Sequence of chain 1.Q:
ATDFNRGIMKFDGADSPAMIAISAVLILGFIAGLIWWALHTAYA

Binding-site contacts:
Ligand atom C01 contacts residue PHE31 of chain 1.Q at 4.2 Å (hydrophobic).
Ligand atom C13 contacts residue TRP38 of chain 1.Q at 4.2 Å (hydrophobic).
Ligand atom C05 contacts residue TRP38 of chain 1.Q at 4.2 Å (hydrophobic).
Ligand atom O79 contacts residue LEU413 of chain 1.D at 4.1 Å.
Ligand atom C02 contacts residue TRP38 of chain 1.Q at 4.2 Å (hydrophobic).
Ligand atom C01 contacts residue LEU35 of chain 1.Q at 4.0 Å (hydrophobic).
Ligand atom O84 contacts residue TRP38 of chain 1.Q at 4.0 Å.
Ligand atom C12 contacts residue TRP38 of chain 1.Q at 4.3 Å (hydrophobic).
Ligand atom C85 contacts residue TRP38 of chain 1.Q at 3.3 Å (hydrophobic).
Ligand atom C83 contacts residue TRP38 of chain 1.Q at 2.7 Å (hydrophobic).
Ligand atom C81 contacts residue TRP38 of chain 1.Q at 4.4 Å (hydrophobic).
Ligand atom C06 contacts residue TRP38 of chain 1.Q at 3.1 Å (hydrophobic).
Ligand atom C07 contacts residue TRP38 of chain 1.Q at 4.1 Å (hydrophobic).

Sequence of chain 1.D:
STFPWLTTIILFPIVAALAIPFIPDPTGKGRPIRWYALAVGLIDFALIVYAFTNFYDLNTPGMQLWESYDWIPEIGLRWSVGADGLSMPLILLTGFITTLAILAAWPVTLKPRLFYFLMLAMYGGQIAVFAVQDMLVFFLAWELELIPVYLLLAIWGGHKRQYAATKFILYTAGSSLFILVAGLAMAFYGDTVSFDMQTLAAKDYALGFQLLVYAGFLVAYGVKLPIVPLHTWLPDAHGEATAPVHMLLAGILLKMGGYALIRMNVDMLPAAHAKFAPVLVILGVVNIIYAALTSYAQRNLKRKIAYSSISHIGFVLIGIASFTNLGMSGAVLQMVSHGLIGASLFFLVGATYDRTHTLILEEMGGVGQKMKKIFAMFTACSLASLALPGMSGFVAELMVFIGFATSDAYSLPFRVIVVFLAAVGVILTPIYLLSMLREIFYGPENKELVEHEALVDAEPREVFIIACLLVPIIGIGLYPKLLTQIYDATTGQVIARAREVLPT

A small-molecule ligand and the protein it binds are described below.
Small molecule (SMILES): C[C@@H]1CC[C@@]2(OC1)O[C@H]1[C@@H](O)[C@H]3[C@@H]4CC[C@H]5C[C@@H](O[C@@H]6O[C@H](CO)[C@H](O[C@@H]7O[C@H](CO)[C@@H](O)[C@H](O[C@@H]8OC[C@@H](O)[C@H](O)[C@H]8O)[C@H]7O[C@@H]7O[C@H](CO)[C@H](O)[C@H](O[C@@H]8O[C@H](CO)[C@@H](O)[C@H](O)[C@H]8O)[C@H]7O)[C@H](O)[C@H]6O)[C@H](O)C[C@]5(C)[C@H]4CC[C@]3(C)[C@H]1[C@@H]2C